Sequence of chain 2.A:
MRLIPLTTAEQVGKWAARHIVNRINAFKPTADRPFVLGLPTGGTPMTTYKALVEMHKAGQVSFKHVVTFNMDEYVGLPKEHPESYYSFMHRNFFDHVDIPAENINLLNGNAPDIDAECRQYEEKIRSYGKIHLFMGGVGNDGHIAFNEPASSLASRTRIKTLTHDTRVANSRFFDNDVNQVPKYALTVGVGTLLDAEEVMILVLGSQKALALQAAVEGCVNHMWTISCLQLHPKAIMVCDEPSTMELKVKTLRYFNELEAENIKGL

The small molecule below binds the protein below.
Small molecule (SMILES): N[C@@H](CO)[C@@H](O)[C@H](O)[C@H](O)COP(=O)(O)O

Binding-site contacts:
Ligand atom O3P contacts residue GLY43 of chain 2.A at 3.6 Å.
Ligand atom O3 contacts residue GLY137 of chain 2.A at 3.9 Å.
Ligand atom C2 contacts residue ASP72 of chain 2.A at 3.6 Å.
Ligand atom O1 contacts residue ASP72 of chain 2.A at 3.0 Å (salt-bridge).
Ligand atom C2 contacts residue MET71 of chain 2.A at 3.8 Å (hydrophobic).
Ligand atom C1 contacts residue MET71 of chain 2.A at 3.2 Å (hydrophobic).
Ligand atom C1 contacts residue ASP72 of chain 2.A at 3.9 Å.
Ligand atom N2 contacts residue PHE146 of chain 2.A at 3.5 Å.
Ligand atom C5 contacts residue GLY139 of chain 2.A at 4.0 Å.
Ligand atom O1P contacts residue GLY42 of chain 2.A at 3.6 Å.
Ligand atom P contacts residue LYS208 of chain 2.A at 4.0 Å.
Ligand atom O3P contacts residue THR44 of chain 2.A at 2.5 Å (h-bond).
Ligand atom N2 contacts residue ASP72 of chain 2.A at 3.6 Å.
Ligand atom C3 contacts residue HIS143 of chain 2.A at 3.9 Å.
Ligand atom C1 contacts residue PRO40 of chain 2.A at 3.8 Å (hydrophobic).
Ligand atom P contacts residue THR44 of chain 2.A at 3.3 Å.
Ligand atom O1P contacts residue ARG172 of chain 2.A at 2.9 Å (salt-bridge).
Ligand atom C3 contacts residue ALA145 of chain 2.A at 3.7 Å (hydrophobic).
Ligand atom O3P contacts residue GLY42 of chain 2.A at 3.9 Å.
Ligand atom C5 contacts residue HIS143 of chain 2.A at 3.5 Å.
Ligand atom O4 contacts residue THR41 of chain 2.A at 3.8 Å.
Ligand atom O4 contacts residue GLY137 of chain 2.A at 3.4 Å.
Ligand atom O1 contacts residue MET71 of chain 2.A at 3.2 Å.
Ligand atom P contacts residue GLY43 of chain 2.A at 3.8 Å.
Ligand atom C4 contacts residue THR41 of chain 2.A at 4.0 Å.
Ligand atom O1 contacts residue PRO40 of chain 2.A at 3.4 Å.
Ligand atom C1 contacts residue THR41 of chain 2.A at 3.1 Å.
Ligand atom O2P contacts residue LYS208 of chain 2.A at 2.7 Å (salt-bridge).
Ligand atom O1 contacts residue THR41 of chain 2.A at 2.8 Å (h-bond).
Ligand atom O2P contacts residue THR44 of chain 2.A at 3.1 Å (h-bond).
Ligand atom C5 contacts residue VAL138 of chain 2.A at 3.6 Å (hydrophobic).
Ligand atom C6 contacts residue VAL138 of chain 2.A at 3.2 Å (hydrophobic).
Ligand atom O5 contacts residue HIS143 of chain 2.A at 2.8 Å (h-bond).
Ligand atom O4 contacts residue VAL138 of chain 2.A at 3.8 Å.
Ligand atom O3 contacts residue MET71 of chain 2.A at 3.7 Å.
Ligand atom O3 contacts residue ALA145 of chain 2.A at 3.4 Å (h-bond).
Ligand atom N2 contacts residue THR41 of chain 2.A at 3.9 Å.
Ligand atom C6 contacts residue LYS208 of chain 2.A at 3.3 Å.
Ligand atom O1P contacts residue GLY43 of chain 2.A at 3.0 Å (h-bond).
Ligand atom N2 contacts residue TYR85 of chain 2.A at 3.5 Å (h-bond).